Binding-site contacts:
Ligand atom C7 contacts residue ASN151 of chain 1.A at 3.5 Å.
Ligand atom O7 contacts residue PHE148 of chain 1.A at 3.5 Å.
Ligand atom C5 contacts residue ASN91 of chain 1.A at 4.2 Å.
Ligand atom O5 contacts residue ASN151 of chain 1.A at 2.3 Å (h-bond).
Ligand atom C6 contacts residue ASN91 of chain 1.A at 4.1 Å.
Ligand atom C1 contacts residue ASN151 of chain 1.A at 1.4 Å.
Ligand atom C8 contacts residue PHE148 of chain 1.A at 4.0 Å (hydrophobic).
Ligand atom C3 contacts residue ASN151 of chain 1.A at 3.8 Å.
Ligand atom C6 contacts residue SER92 of chain 1.A at 4.3 Å.
Ligand atom O5 contacts residue ASN91 of chain 1.A at 4.0 Å.
Ligand atom O6 contacts residue SER92 of chain 1.A at 3.9 Å.
Ligand atom C8 contacts residue ASP147 of chain 1.A at 4.0 Å.
Ligand atom C2 contacts residue ASN151 of chain 1.A at 2.5 Å.
Ligand atom C7 contacts residue PHE148 of chain 1.A at 4.1 Å (hydrophobic).
Ligand atom N2 contacts residue ASN151 of chain 1.A at 3.0 Å (h-bond).
Ligand atom O7 contacts residue ASN151 of chain 1.A at 3.6 Å.
Ligand atom C4 contacts residue ASN91 of chain 1.A at 3.9 Å.
Ligand atom C5 contacts residue ASN151 of chain 1.A at 3.6 Å.
Ligand atom C4 contacts residue ASN151 of chain 1.A at 4.2 Å.

A protein and the small-molecule ligand that binds it are described below.
Small molecule (SMILES): CC(=O)N[C@@H]1[C@@H](O)[C@H](O)[C@@H](CO)O[C@H]1O

Sequence of chain 1.A:
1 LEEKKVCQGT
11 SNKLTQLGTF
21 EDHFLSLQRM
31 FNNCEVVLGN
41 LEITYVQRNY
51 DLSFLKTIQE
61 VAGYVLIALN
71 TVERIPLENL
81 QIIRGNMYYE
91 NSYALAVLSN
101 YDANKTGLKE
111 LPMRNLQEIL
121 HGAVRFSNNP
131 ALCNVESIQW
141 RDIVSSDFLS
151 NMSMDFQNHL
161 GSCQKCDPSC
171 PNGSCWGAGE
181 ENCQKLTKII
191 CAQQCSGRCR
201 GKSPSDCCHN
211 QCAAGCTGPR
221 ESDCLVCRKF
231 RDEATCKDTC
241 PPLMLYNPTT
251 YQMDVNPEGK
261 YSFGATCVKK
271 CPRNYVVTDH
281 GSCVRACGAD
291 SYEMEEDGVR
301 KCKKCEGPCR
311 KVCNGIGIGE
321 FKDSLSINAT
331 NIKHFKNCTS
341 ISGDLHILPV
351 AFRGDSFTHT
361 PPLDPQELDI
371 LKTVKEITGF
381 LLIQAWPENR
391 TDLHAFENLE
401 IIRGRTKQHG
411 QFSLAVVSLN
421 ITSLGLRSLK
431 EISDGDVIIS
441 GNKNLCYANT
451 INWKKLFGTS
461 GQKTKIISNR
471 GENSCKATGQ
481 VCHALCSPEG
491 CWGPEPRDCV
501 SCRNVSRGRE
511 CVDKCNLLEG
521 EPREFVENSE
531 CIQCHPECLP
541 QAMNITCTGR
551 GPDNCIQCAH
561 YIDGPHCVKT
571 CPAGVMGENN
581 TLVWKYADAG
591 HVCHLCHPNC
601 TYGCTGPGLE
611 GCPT